Binding-site contacts:
Ligand atom O5 contacts residue ASN390 of chain 1.F at 2.5 Å (h-bond).
Ligand atom C6 contacts residue SER368 of chain 1.F at 3.8 Å.
Ligand atom C4 contacts residue ASN367 of chain 1.F at 4.2 Å.
Ligand atom O6 contacts residue ASN367 of chain 1.F at 4.1 Å.
Ligand atom O6 contacts residue SER368 of chain 1.F at 3.7 Å.
Ligand atom C2 contacts residue ASN390 of chain 1.F at 2.6 Å.
Ligand atom C4 contacts residue ASN390 of chain 1.F at 4.4 Å.
Ligand atom C5 contacts residue ASN390 of chain 1.F at 3.8 Å.
Ligand atom C7 contacts residue SER392 of chain 1.F at 3.6 Å.
Ligand atom C3 contacts residue ASN390 of chain 1.F at 3.9 Å.
Ligand atom C7 contacts residue ASN390 of chain 1.F at 4.0 Å.
Ligand atom C1 contacts residue ASN390 of chain 1.F at 1.5 Å.
Ligand atom C8 contacts residue PRO420 of chain 1.F at 4.2 Å (hydrophobic).
Ligand atom O4 contacts residue ASN367 of chain 1.F at 4.0 Å.
Ligand atom O7 contacts residue SER392 of chain 1.F at 2.9 Å (h-bond).
Ligand atom N2 contacts residue SER392 of chain 1.F at 4.1 Å.
Ligand atom O5 contacts residue SER368 of chain 1.F at 4.5 Å.
Ligand atom C6 contacts residue ASN367 of chain 1.F at 4.3 Å.
Ligand atom C2 contacts residue SER392 of chain 1.F at 4.0 Å.
Ligand atom N2 contacts residue ASN390 of chain 1.F at 3.0 Å (h-bond).
Ligand atom O7 contacts residue ASN390 of chain 1.F at 4.5 Å.

A small-molecule ligand and the protein it binds are described below.
Small molecule (SMILES): CC(=O)N[C@@H]1[C@@H](O)[C@H](O)[C@@H](CO)O[C@H]1O

Sequence of chain 1.F:
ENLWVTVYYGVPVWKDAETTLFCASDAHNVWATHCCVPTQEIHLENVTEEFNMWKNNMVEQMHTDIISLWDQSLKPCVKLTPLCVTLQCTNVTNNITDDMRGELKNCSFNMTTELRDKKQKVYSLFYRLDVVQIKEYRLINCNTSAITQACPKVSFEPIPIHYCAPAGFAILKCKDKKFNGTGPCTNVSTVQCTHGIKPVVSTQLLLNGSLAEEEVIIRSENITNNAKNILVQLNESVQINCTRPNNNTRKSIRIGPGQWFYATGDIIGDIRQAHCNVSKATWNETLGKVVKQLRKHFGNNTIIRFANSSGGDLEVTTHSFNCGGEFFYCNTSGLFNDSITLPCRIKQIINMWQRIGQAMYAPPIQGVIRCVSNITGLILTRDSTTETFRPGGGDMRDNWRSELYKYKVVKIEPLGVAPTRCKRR